This protein binds this small molecule.
Small molecule (SMILES): CC(=O)N[C@@H]1[C@@H](O)[C@H](O)[C@@H](CO)O[C@H]1O

Binding-site contacts:
Ligand atom O7 contacts residue ASN1061 of chain 1.A at 4.2 Å.
Ligand atom C3 contacts residue ASN1061 of chain 1.A at 3.8 Å.
Ligand atom N2 contacts residue ASN1061 of chain 1.A at 2.9 Å (h-bond).
Ligand atom C2 contacts residue ASN1061 of chain 1.A at 2.5 Å.
Ligand atom C1 contacts residue ASN1061 of chain 1.A at 1.4 Å.
Ligand atom O5 contacts residue ASN1061 of chain 1.A at 2.4 Å (h-bond).
Ligand atom C8 contacts residue ALA693 of chain 1.A at 3.6 Å (hydrophobic).
Ligand atom C4 contacts residue ASN1061 of chain 1.A at 4.3 Å.
Ligand atom O6 contacts residue ASN1061 of chain 1.A at 3.7 Å.
Ligand atom C6 contacts residue ASN1061 of chain 1.A at 4.2 Å.
Ligand atom C7 contacts residue ASN1061 of chain 1.A at 3.8 Å.
Ligand atom C5 contacts residue ASN1061 of chain 1.A at 3.7 Å.

Sequence of chain 1.A:
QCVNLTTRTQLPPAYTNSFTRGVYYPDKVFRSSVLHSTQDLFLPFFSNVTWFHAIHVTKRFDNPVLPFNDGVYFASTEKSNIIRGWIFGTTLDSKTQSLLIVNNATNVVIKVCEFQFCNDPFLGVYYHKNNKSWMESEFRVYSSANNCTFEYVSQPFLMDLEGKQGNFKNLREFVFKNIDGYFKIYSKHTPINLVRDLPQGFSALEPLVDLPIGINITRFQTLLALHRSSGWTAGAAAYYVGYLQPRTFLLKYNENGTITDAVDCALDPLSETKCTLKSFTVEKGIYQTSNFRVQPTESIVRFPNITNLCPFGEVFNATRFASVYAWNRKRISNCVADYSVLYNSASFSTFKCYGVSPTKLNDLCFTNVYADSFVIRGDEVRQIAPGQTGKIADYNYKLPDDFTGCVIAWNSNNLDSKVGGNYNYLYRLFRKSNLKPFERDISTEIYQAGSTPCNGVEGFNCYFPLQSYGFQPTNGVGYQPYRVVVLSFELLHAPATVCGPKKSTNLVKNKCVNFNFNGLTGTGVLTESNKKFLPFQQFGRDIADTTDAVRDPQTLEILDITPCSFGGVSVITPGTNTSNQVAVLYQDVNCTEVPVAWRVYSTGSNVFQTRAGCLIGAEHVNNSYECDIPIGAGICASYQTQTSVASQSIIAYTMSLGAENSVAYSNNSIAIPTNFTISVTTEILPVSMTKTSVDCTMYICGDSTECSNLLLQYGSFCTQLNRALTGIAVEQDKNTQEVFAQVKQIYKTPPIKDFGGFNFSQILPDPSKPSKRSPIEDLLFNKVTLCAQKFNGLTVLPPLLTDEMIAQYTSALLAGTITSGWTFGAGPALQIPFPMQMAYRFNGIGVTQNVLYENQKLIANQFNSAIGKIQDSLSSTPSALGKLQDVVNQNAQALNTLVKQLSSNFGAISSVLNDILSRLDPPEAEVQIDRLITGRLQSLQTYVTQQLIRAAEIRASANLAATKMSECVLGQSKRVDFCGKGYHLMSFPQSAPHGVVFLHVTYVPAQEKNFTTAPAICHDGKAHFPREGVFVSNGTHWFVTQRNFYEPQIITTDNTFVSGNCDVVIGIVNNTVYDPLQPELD